Sequence of chain 1.D:
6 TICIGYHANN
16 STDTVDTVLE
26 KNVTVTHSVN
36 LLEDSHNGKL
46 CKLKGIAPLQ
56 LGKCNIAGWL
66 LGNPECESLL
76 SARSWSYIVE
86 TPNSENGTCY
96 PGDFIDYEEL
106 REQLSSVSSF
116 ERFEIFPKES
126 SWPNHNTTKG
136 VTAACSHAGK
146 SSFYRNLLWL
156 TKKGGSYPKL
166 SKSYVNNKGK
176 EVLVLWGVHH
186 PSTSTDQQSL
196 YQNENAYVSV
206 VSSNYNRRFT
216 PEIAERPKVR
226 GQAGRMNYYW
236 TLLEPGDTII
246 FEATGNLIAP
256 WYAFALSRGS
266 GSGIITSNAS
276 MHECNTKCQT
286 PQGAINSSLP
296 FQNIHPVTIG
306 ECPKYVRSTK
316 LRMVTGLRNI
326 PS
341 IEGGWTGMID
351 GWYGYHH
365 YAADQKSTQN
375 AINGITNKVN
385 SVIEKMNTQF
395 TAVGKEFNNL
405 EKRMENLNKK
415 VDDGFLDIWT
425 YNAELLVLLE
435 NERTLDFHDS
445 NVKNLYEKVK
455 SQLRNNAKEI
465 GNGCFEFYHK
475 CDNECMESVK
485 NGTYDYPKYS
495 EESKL

This protein binds this small molecule.
Small molecule (SMILES): CC(=O)N[C@H]1[C@H](O[C@H]2[C@H](O)[C@@H](NC(C)=O)CO[C@@H]2CO)O[C@H](CO)[C@@H](O[C@@H]2O[C@H](CO[C@H]3O[C@H](CO)[C@@H](O)[C@H](O)[C@@H]3O)[C@@H](O)[C@H](O[C@H]3O[C@H](CO)[C@@H](O)[C@H](O)[C@@H]3O)[C@@H]2O)[C@@H]1O

Binding-site contacts:
Ligand atom O6 contacts residue ARG225 of chain 1.D at 4.3 Å.
Ligand atom O6 contacts residue LYS223 of chain 1.D at 3.2 Å (salt-bridge).
Ligand atom O7 contacts residue ASN91 of chain 1.D at 2.9 Å (h-bond).
Ligand atom C8 contacts residue GLU70 of chain 1.D at 3.6 Å.
Ligand atom C4 contacts residue ARG225 of chain 1.D at 4.2 Å.
Ligand atom C7 contacts residue ASN68 of chain 1.D at 3.8 Å.
Ligand atom O7 contacts residue ARG225 of chain 1.D at 3.9 Å.
Ligand atom N2 contacts residue GLU70 of chain 1.D at 3.8 Å.
Ligand atom O5 contacts residue GLU90 of chain 1.D at 4.2 Å.
Ligand atom O6 contacts residue VAL224 of chain 1.D at 3.9 Å.
Ligand atom C8 contacts residue SER141 of chain 1.D at 4.3 Å.
Ligand atom C6 contacts residue GLU90 of chain 1.D at 4.2 Å.
Ligand atom C7 contacts residue CYS94 of chain 1.D at 4.3 Å (hydrophobic).
Ligand atom O6 contacts residue GLU90 of chain 1.D at 3.6 Å.
Ligand atom C3 contacts residue ARG225 of chain 1.D at 3.9 Å.
Ligand atom N2 contacts residue ASN91 of chain 1.D at 3.0 Å (h-bond).
Ligand atom C2 contacts residue ASN91 of chain 1.D at 2.5 Å.
Ligand atom C5 contacts residue ASN91 of chain 1.D at 3.6 Å.
Ligand atom C6 contacts residue ARG225 of chain 1.D at 3.9 Å.
Ligand atom O7 contacts residue CYS94 of chain 1.D at 3.8 Å.
Ligand atom C8 contacts residue CYS94 of chain 1.D at 4.1 Å (hydrophobic).
Ligand atom C6 contacts residue ARG225 of chain 1.D at 3.8 Å.
Ligand atom O5 contacts residue ARG225 of chain 1.D at 3.9 Å.
Ligand atom C8 contacts residue ASN68 of chain 1.D at 3.4 Å.
Ligand atom O3 contacts residue ARG225 of chain 1.D at 2.8 Å (salt-bridge).
Ligand atom C6 contacts residue LYS223 of chain 1.D at 3.6 Å.
Ligand atom N2 contacts residue ARG225 of chain 1.D at 3.7 Å.
Ligand atom C7 contacts residue ARG225 of chain 1.D at 3.8 Å.
Ligand atom O5 contacts residue ASN91 of chain 1.D at 2.3 Å (h-bond).
Ligand atom C7 contacts residue ASN91 of chain 1.D at 3.2 Å.
Ligand atom O6 contacts residue GLY226 of chain 1.D at 2.9 Å (h-bond).
Ligand atom O6 contacts residue ARG225 of chain 1.D at 3.3 Å (salt-bridge).
Ligand atom C4 contacts residue ASN91 of chain 1.D at 4.2 Å.
Ligand atom C7 contacts residue GLU70 of chain 1.D at 3.9 Å.
Ligand atom C3 contacts residue ASN91 of chain 1.D at 3.8 Å.
Ligand atom C2 contacts residue ARG225 of chain 1.D at 3.8 Å.
Ligand atom O7 contacts residue ASN68 of chain 1.D at 3.5 Å (h-bond).
Ligand atom C6 contacts residue GLY226 of chain 1.D at 4.1 Å.
Ligand atom C5 contacts residue ARG225 of chain 1.D at 4.1 Å.
Ligand atom C1 contacts residue ASN91 of chain 1.D at 1.4 Å.